Binding-site contacts:
Ligand atom C18 contacts residue ALA44 of chain 1.F at 3.7 Å (hydrophobic).
Ligand atom C5 contacts residue GLU114 of chain 1.F at 3.7 Å.
Ligand atom F1 contacts residue GLU33 of chain 1.F at 3.6 Å.
Ligand atom C2 contacts residue LYS129 of chain 1.F at 3.5 Å.
Ligand atom C1 contacts residue HIS48 of chain 1.F at 3.8 Å.
Ligand atom O2 contacts residue HIS48 of chain 1.F at 3.5 Å (h-bond).
Ligand atom C5 contacts residue MN1 of chain 1.W at 3.1 Å.
Ligand atom C10 contacts residue TYR31 of chain 1.F at 3.5 Å (hydrophobic).
Ligand atom O2 contacts residue MN1 of chain 1.V at 2.3 Å.
Ligand atom O3 contacts residue GLU75 of chain 1.F at 2.6 Å (salt-bridge).
Ligand atom C9 contacts residue TYR31 of chain 1.F at 3.7 Å (hydrophobic).
Ligand atom C5 contacts residue HIS48 of chain 1.F at 3.9 Å.
Ligand atom C1 contacts residue GLU114 of chain 1.F at 3.5 Å.
Ligand atom O1 contacts residue GLU114 of chain 1.F at 2.9 Å (salt-bridge).
Ligand atom F1 contacts residue LYS41 of chain 1.F at 3.4 Å.
Ligand atom O1 contacts residue MN1 of chain 1.V at 2.2 Å.
Ligand atom F2 contacts residue TYR31 of chain 1.F at 3.4 Å.
Ligand atom C5 contacts residue MN1 of chain 1.V at 3.0 Å.
Ligand atom C22 contacts residue ALA27 of chain 1.F at 3.8 Å (hydrophobic).
Ligand atom C23 contacts residue TYR31 of chain 1.F at 3.8 Å (hydrophobic).
Ligand atom O3 contacts residue MN1 of chain 1.W at 2.1 Å.
Ligand atom O1 contacts residue ILE115 of chain 1.F at 3.0 Å (h-bond).
Ligand atom C2 contacts residue TYR125 of chain 1.F at 3.9 Å (hydrophobic).
Ligand atom C18 contacts residue THR45 of chain 1.F at 3.9 Å.
Ligand atom O2 contacts residue GLU114 of chain 1.F at 3.2 Å (salt-bridge).
Ligand atom O1 contacts residue HIS48 of chain 1.F at 3.4 Å (h-bond).
Ligand atom C4 contacts residue MN1 of chain 1.W at 3.5 Å.
Ligand atom C1 contacts residue LYS129 of chain 1.F at 3.1 Å.
Ligand atom F2 contacts residue MET28 of chain 1.F at 3.4 Å.
Ligand atom O2 contacts residue GLU75 of chain 1.F at 3.5 Å (salt-bridge).
Ligand atom O2 contacts residue MN1 of chain 1.W at 2.1 Å.
Ligand atom C1 contacts residue MN1 of chain 1.V at 2.9 Å.
Ligand atom F2 contacts residue GLU33 of chain 1.F at 3.3 Å.
Ligand atom C6 contacts residue GLU75 of chain 1.F at 3.6 Å.
Ligand atom O2 contacts residue ASP103 of chain 1.F at 3.1 Å (salt-bridge).
Ligand atom C17 contacts residue THR45 of chain 1.F at 3.9 Å.
Ligand atom O1 contacts residue LYS129 of chain 1.F at 2.7 Å (salt-bridge).
Ligand atom C19 contacts residue HIS48 of chain 1.F at 3.7 Å.
Ligand atom C6 contacts residue MN1 of chain 1.W at 3.1 Å.
Ligand atom C19 contacts residue THR45 of chain 1.F at 3.8 Å.

Sequence of chain 1.F:
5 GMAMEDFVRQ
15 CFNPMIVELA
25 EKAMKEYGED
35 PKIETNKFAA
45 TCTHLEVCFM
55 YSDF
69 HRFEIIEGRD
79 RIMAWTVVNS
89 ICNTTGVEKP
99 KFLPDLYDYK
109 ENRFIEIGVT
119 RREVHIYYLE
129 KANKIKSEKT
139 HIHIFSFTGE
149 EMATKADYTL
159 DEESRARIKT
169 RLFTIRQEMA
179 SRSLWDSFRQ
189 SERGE

The small molecule below binds the protein below.
Small molecule (SMILES): O=C1c2c(O)c(=O)ccn2N([C@@H]2c3ccccc3SCc3c2ccc(F)c3F)[C@@H]2COCCN12